The small molecule below binds the protein below.
Small molecule (SMILES): CC(C)(C)OC(=O)N[C@@H](Cc1ccncc1)C(=O)NCc1ccc2-c3ccccn3->[Ir+]34(c5ccccc5-c5ccc6ccccc6n->35)(c3ccccc3-c3ccc5ccccc5n->43)<-n2c1

Sequence of chain 1.A:
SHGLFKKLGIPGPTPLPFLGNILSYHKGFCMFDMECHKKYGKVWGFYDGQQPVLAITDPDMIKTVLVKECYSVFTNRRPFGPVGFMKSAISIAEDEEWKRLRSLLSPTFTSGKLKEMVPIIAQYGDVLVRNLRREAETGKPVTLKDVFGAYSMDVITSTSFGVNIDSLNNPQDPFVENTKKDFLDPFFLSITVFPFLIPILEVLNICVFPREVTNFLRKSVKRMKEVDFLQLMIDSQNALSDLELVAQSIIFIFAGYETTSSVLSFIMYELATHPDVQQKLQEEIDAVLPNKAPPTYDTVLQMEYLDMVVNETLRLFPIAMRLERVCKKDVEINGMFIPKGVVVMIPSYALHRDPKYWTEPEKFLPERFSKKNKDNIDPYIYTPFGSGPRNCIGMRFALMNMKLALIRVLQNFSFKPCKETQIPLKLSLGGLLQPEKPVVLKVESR

Binding-site contacts:
Ligand atom C45 contacts residue PHE195 of chain 1.A at 3.6 Å (hydrophobic).
Ligand atom C29 contacts residue PHE88 of chain 1.A at 3.5 Å (hydrophobic).
Ligand atom C42 contacts residue PHE200 of chain 1.A at 3.3 Å (hydrophobic).
Ligand atom N59 contacts residue HEM1 of chain 1.B at 2.2 Å.
Ligand atom C58 contacts residue HEM1 of chain 1.B at 3.1 Å.
Ligand atom C09 contacts residue PHE88 of chain 1.A at 3.1 Å (hydrophobic).
Ligand atom C58 contacts residue ALA285 of chain 1.A at 3.6 Å (hydrophobic).
Ligand atom C43 contacts residue PHE200 of chain 1.A at 2.5 Å (hydrophobic).
Ligand atom C44 contacts residue PHE200 of chain 1.A at 3.3 Å (hydrophobic).
Ligand atom C20 contacts residue ILE100 of chain 1.A at 3.6 Å (hydrophobic).
Ligand atom C36 contacts residue PHE195 of chain 1.A at 3.6 Å (hydrophobic).
Ligand atom C61 contacts residue THR289 of chain 1.A at 3.5 Å.
Ligand atom C25 contacts residue PHE221 of chain 1.A at 2.8 Å (hydrophobic).
Ligand atom C22 contacts residue PHE195 of chain 1.A at 3.5 Å (hydrophobic).
Ligand atom C27 contacts residue PHE88 of chain 1.A at 3.4 Å (hydrophobic).
Ligand atom C11 contacts residue PHE88 of chain 1.A at 3.5 Å (hydrophobic).
Ligand atom C20 contacts residue SER99 of chain 1.A at 3.6 Å.
Ligand atom C13 contacts residue PHE88 of chain 1.A at 3.2 Å (hydrophobic).
Ligand atom C63 contacts residue SER99 of chain 1.A at 3.5 Å.
Ligand atom C31 contacts residue PHE88 of chain 1.A at 3.1 Å (hydrophobic).
Ligand atom C28 contacts residue PHE88 of chain 1.A at 3.2 Å (hydrophobic).
Ligand atom C41 contacts residue PHE88 of chain 1.A at 3.4 Å (hydrophobic).
Ligand atom C38 contacts residue PHE88 of chain 1.A at 3.6 Å (hydrophobic).
Ligand atom O62 contacts residue SER99 of chain 1.A at 3.4 Å (h-bond).
Ligand atom C57 contacts residue ALA285 of chain 1.A at 3.5 Å (hydrophobic).
Ligand atom C64 contacts residue HEM1 of chain 1.B at 3.5 Å.
Ligand atom C30 contacts residue PHE200 of chain 1.A at 3.5 Å (hydrophobic).
Ligand atom C42 contacts residue PHE195 of chain 1.A at 3.6 Å (hydrophobic).
Ligand atom N14 contacts residue PHE88 of chain 1.A at 3.4 Å.
Ligand atom C24 contacts residue PHE221 of chain 1.A at 3.2 Å (hydrophobic).
Ligand atom C02 contacts residue ILE100 of chain 1.A at 3.4 Å (hydrophobic).
Ligand atom C60 contacts residue HEM1 of chain 1.B at 3.1 Å.
Ligand atom C26 contacts residue PHE195 of chain 1.A at 3.5 Å (hydrophobic).
Ligand atom C16 contacts residue ILE281 of chain 1.A at 3.0 Å (hydrophobic).
Ligand atom C30 contacts residue PHE88 of chain 1.A at 3.6 Å (hydrophobic).
Ligand atom C12 contacts residue PHE88 of chain 1.A at 3.4 Å (hydrophobic).
Ligand atom C46 contacts residue PHE195 of chain 1.A at 3.6 Å (hydrophobic).
Ligand atom N10 contacts residue PHE88 of chain 1.A at 3.4 Å.
Ligand atom C08 contacts residue PHE88 of chain 1.A at 3.5 Å (hydrophobic).
Ligand atom C20 contacts residue ILE281 of chain 1.A at 3.6 Å (hydrophobic).